Sequence of chain 1.A:
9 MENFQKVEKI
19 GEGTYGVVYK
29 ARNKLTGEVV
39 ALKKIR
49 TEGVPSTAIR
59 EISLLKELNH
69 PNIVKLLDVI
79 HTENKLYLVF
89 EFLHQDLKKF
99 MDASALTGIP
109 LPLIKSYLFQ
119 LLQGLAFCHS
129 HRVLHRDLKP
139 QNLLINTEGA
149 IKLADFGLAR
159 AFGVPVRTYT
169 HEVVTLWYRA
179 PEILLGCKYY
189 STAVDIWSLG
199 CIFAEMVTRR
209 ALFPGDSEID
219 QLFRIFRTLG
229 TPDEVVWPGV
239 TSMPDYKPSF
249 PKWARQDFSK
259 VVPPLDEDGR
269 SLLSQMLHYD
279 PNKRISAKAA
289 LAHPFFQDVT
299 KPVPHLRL

Binding-site contacts:
Ligand atom C15 contacts residue VAL26 of chain 1.A at 3.6 Å (hydrophobic).
Ligand atom C12 contacts residue ASN140 of chain 1.A at 3.6 Å.
Ligand atom N8 contacts residue PHE88 of chain 1.A at 3.8 Å.
Ligand atom C1 contacts residue LEU91 of chain 1.A at 3.2 Å (hydrophobic).
Ligand atom C17 contacts residue PHE90 of chain 1.A at 3.8 Å (hydrophobic).
Ligand atom O16 contacts residue PHE88 of chain 1.A at 3.6 Å.
Ligand atom N14 contacts residue LYS41 of chain 1.A at 3.5 Å (salt-bridge).
Ligand atom N8 contacts residue VAL72 of chain 1.A at 3.7 Å.
Ligand atom N2 contacts residue LEU91 of chain 1.A at 2.6 Å (h-bond).
Ligand atom N8 contacts residue ALA39 of chain 1.A at 3.2 Å.
Ligand atom C12 contacts residue GLN139 of chain 1.A at 3.7 Å.
Ligand atom C3 contacts residue LEU142 of chain 1.A at 3.9 Å (hydrophobic).
Ligand atom C17 contacts residue HIS92 of chain 1.A at 3.3 Å.
Ligand atom C13 contacts residue VAL26 of chain 1.A at 4.0 Å (hydrophobic).
Ligand atom C9 contacts residue LEU142 of chain 1.A at 3.9 Å (hydrophobic).
Ligand atom C5 contacts residue ALA39 of chain 1.A at 3.4 Å (hydrophobic).
Ligand atom N14 contacts residue VAL26 of chain 1.A at 3.4 Å.
Ligand atom C3 contacts residue LEU91 of chain 1.A at 3.5 Å (hydrophobic).
Ligand atom N2 contacts residue PHE90 of chain 1.A at 3.8 Å.
Ligand atom N14 contacts residue ASP153 of chain 1.A at 3.8 Å.
Ligand atom C6 contacts residue ALA39 of chain 1.A at 3.9 Å (hydrophobic).
Ligand atom N8 contacts residue GLU89 of chain 1.A at 2.7 Å (salt-bridge).
Ligand atom O23 contacts residue LYS97 of chain 1.A at 3.2 Å.
Ligand atom C18 contacts residue HIS92 of chain 1.A at 3.1 Å.
Ligand atom O24 contacts residue LYS97 of chain 1.A at 3.6 Å.
Ligand atom N4 contacts residue LEU91 of chain 1.A at 3.2 Å (h-bond).
Ligand atom C6 contacts residue LEU142 of chain 1.A at 3.4 Å (hydrophobic).
Ligand atom C17 contacts residue LEU91 of chain 1.A at 3.1 Å (hydrophobic).
Ligand atom C5 contacts residue LEU142 of chain 1.A at 3.3 Å (hydrophobic).
Ligand atom C13 contacts residue ASP153 of chain 1.A at 3.7 Å.
Ligand atom S7 contacts residue LEU142 of chain 1.A at 3.8 Å.
Ligand atom C5 contacts residue GLU89 of chain 1.A at 3.8 Å.
Ligand atom C22 contacts residue LYS97 of chain 1.A at 3.8 Å.
Ligand atom O24 contacts residue ASP94 of chain 1.A at 3.9 Å.
Ligand atom N8 contacts residue LEU142 of chain 1.A at 3.6 Å.
Ligand atom C17 contacts residue GLN93 of chain 1.A at 3.9 Å.
Ligand atom N4 contacts residue ALA39 of chain 1.A at 3.8 Å.
Ligand atom N4 contacts residue LEU142 of chain 1.A at 3.6 Å.
Ligand atom C13 contacts residue ASN140 of chain 1.A at 3.8 Å.
Ligand atom C20 contacts residue ASP94 of chain 1.A at 3.7 Å.

The small molecule below binds the protein below.
Small molecule (SMILES): Nc1nc(Nc2ccc(C(=O)O)cc2)sc1C(=O)c1cccnc1